Sequence of chain 60.A:
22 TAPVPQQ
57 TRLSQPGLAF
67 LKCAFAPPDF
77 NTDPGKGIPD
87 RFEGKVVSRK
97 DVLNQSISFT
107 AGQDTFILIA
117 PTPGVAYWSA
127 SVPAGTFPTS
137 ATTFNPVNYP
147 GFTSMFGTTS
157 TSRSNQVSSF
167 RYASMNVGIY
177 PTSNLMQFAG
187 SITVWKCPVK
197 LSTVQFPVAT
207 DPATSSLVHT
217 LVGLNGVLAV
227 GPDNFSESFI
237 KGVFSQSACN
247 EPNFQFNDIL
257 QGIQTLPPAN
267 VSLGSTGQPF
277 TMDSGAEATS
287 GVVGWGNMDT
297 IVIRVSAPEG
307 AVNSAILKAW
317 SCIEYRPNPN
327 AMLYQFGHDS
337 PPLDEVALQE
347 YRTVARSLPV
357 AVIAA

Binding-site contacts:
Ligand atom CD1 contacts residue THR349 of chain 60.A at 4.3 Å.
Ligand atom CG2 contacts residue PHE71 of chain 60.A at 4.0 Å (hydrophobic).

This small molecule binds to this protein.
Small molecule (SMILES): CC[C@H](C)[C@@H](C=O)NC(=O)[C@H](CO)NC(=O)[C@H](CCCCN)NC(=O)[C@@H](N)C(C)C